Sequence of chain 1.B:
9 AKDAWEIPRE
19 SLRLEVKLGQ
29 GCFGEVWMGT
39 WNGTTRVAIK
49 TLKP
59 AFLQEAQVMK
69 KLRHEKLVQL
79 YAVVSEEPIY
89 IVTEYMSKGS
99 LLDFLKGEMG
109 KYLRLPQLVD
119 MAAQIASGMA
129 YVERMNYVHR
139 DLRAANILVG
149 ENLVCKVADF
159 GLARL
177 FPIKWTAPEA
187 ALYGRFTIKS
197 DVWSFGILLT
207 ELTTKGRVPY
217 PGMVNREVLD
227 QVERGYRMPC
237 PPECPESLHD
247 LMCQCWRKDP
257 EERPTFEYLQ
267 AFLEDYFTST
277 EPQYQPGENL

A small-molecule ligand and the protein it binds are described below.
Small molecule (SMILES): CC(C)n1nc(-c2ccc3cc(OCc4cccc(Cl)c4)ccc3c2)c2c(N)ncnc21

Binding-site contacts:
Ligand atom CAP contacts residue LEU160 of chain 1.B at 3.7 Å (hydrophobic).
Ligand atom CAV contacts residue LEU160 of chain 1.B at 3.8 Å (hydrophobic).
Ligand atom CAJ contacts residue THR91 of chain 1.B at 3.7 Å.
Ligand atom CAG contacts residue PHE158 of chain 1.B at 3.2 Å (hydrophobic).
Ligand atom OAT contacts residue MET67 of chain 1.B at 3.7 Å.
Ligand atom C5 contacts residue LEU146 of chain 1.B at 3.7 Å (hydrophobic).
Ligand atom N3 contacts residue MET94 of chain 1.B at 3.7 Å.
Ligand atom CAG contacts residue MET67 of chain 1.B at 3.9 Å (hydrophobic).
Ligand atom CAJ contacts residue LYS48 of chain 1.B at 3.4 Å.
Ligand atom CAY contacts residue LEU146 of chain 1.B at 3.9 Å (hydrophobic).
Ligand atom CAI contacts residue LEU146 of chain 1.B at 3.7 Å (hydrophobic).
Ligand atom CLD contacts residue ALA64 of chain 1.B at 3.7 Å.
Ligand atom CAG contacts residue LEU160 of chain 1.B at 3.9 Å (hydrophobic).
Ligand atom OAT contacts residue LEU160 of chain 1.B at 3.7 Å.
Ligand atom NAC contacts residue ALA46 of chain 1.B at 3.0 Å.
Ligand atom CAA contacts residue VAL34 of chain 1.B at 3.9 Å (hydrophobic).
Ligand atom C2 contacts residue MET94 of chain 1.B at 3.0 Å (hydrophobic).
Ligand atom NAC contacts residue THR91 of chain 1.B at 3.5 Å (h-bond).
Ligand atom CAM contacts residue MET67 of chain 1.B at 3.6 Å (hydrophobic).
Ligand atom NAC contacts residue GLU92 of chain 1.B at 3.1 Å (salt-bridge).
Ligand atom CAB contacts residue SER98 of chain 1.B at 3.8 Å.
Ligand atom CAZ contacts residue LEU146 of chain 1.B at 3.8 Å (hydrophobic).
Ligand atom CAA contacts residue LEU26 of chain 1.B at 3.8 Å (hydrophobic).
Ligand atom CAH contacts residue LYS48 of chain 1.B at 3.7 Å.
Ligand atom CAV contacts residue MET67 of chain 1.B at 3.4 Å (hydrophobic).
Ligand atom CAP contacts residue ASP157 of chain 1.B at 3.8 Å.
Ligand atom N1 contacts residue TYR93 of chain 1.B at 3.7 Å.
Ligand atom CAM contacts residue LEU160 of chain 1.B at 3.9 Å (hydrophobic).
Ligand atom CAF contacts residue GLU63 of chain 1.B at 3.3 Å.
Ligand atom N1 contacts residue MET94 of chain 1.B at 3.0 Å (h-bond).
Ligand atom CAH contacts residue THR91 of chain 1.B at 3.7 Å.
Ligand atom C6 contacts residue LEU146 of chain 1.B at 3.8 Å (hydrophobic).
Ligand atom C2 contacts residue TYR93 of chain 1.B at 3.7 Å (hydrophobic).
Ligand atom CAP contacts residue MET67 of chain 1.B at 3.5 Å (hydrophobic).
Ligand atom NAS contacts residue VAL34 of chain 1.B at 3.7 Å.
Ligand atom NAC contacts residue LEU146 of chain 1.B at 3.8 Å.
Ligand atom N1 contacts residue ALA46 of chain 1.B at 3.6 Å.
Ligand atom CAE contacts residue PHE158 of chain 1.B at 3.8 Å (hydrophobic).
Ligand atom C6 contacts residue ALA46 of chain 1.B at 3.4 Å (hydrophobic).
Ligand atom CAZ contacts residue VAL34 of chain 1.B at 3.8 Å (hydrophobic).